Sequence of chain 3.F:
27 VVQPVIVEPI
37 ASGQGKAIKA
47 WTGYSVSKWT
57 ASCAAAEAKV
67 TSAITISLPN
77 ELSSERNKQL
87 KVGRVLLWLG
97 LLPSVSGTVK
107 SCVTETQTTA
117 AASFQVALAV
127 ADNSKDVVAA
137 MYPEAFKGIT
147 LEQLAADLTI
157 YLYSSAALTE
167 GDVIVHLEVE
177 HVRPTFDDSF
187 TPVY

Binding-site contacts:
Ligand atom O4' contacts residue GLU140 of chain 42.E at 4.1 Å.
Ligand atom C2 contacts residue TRP47 of chain 42.E at 3.8 Å (hydrophobic).
Ligand atom N7 contacts residue TRP47 of chain 42.E at 4.0 Å.
Ligand atom N6 contacts residue TRP47 of chain 42.E at 4.2 Å.
Ligand atom C8 contacts residue LYS143 of chain 42.E at 2.8 Å.
Ligand atom N9 contacts residue LYS143 of chain 42.E at 3.8 Å.
Ligand atom C6 contacts residue TRP47 of chain 42.E at 3.9 Å (hydrophobic).
Ligand atom N3 contacts residue TRP47 of chain 42.E at 3.9 Å.
Ligand atom N1 contacts residue TRP47 of chain 42.E at 3.8 Å.
Ligand atom C8 contacts residue TRP47 of chain 42.E at 4.0 Å (hydrophobic).
Ligand atom C1' contacts residue LYS143 of chain 42.E at 4.0 Å.
Ligand atom N7 contacts residue LYS143 of chain 42.E at 3.7 Å.
Ligand atom O4' contacts residue TRP47 of chain 42.E at 4.0 Å.
Ligand atom C8 contacts residue GLU140 of chain 42.E at 4.1 Å.
Ligand atom C2' contacts residue GLU140 of chain 42.E at 3.5 Å.
Ligand atom C2' contacts residue LYS143 of chain 42.E at 4.5 Å.
Ligand atom O2' contacts residue GLU140 of chain 42.E at 3.0 Å (salt-bridge).
Ligand atom OP1 contacts residue LYS45 of chain 3.F at 4.3 Å.
Ligand atom N9 contacts residue TRP47 of chain 42.E at 4.0 Å.
Ligand atom C1' contacts residue TRP47 of chain 42.E at 4.3 Å (hydrophobic).
Ligand atom C5 contacts residue TRP47 of chain 42.E at 4.0 Å (hydrophobic).
Ligand atom N9 contacts residue GLU140 of chain 42.E at 4.1 Å.
Ligand atom O4' contacts residue LYS143 of chain 42.E at 4.2 Å.
Ligand atom C4 contacts residue TRP47 of chain 42.E at 3.9 Å (hydrophobic).
Ligand atom C1' contacts residue GLU140 of chain 42.E at 3.2 Å.

Sequence of chain 42.E:
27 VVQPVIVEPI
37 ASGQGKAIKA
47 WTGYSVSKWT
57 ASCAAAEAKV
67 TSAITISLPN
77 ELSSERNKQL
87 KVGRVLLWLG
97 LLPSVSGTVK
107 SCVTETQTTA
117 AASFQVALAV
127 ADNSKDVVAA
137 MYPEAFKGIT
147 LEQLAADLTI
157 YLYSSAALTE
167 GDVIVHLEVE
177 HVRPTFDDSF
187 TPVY

A protein and the small-molecule ligand that binds it are described below.
Small molecule (SMILES): Nc1ncnc2c1ncn2[C@@H]1O[C@H](COP(=O)=O)[C@@H](O[P](=O)(O)OC[C@H]2O[C@@H](n3ccc(=O)[nH]c3=O)[C@H](O)[C@@H]2O)[C@H]1O